Binding-site contacts:
Ligand atom C2 contacts residue ASN21 of chain 47.E at 2.5 Å.
Ligand atom O6 contacts residue ASN21 of chain 47.E at 4.3 Å.
Ligand atom O7 contacts residue ASN21 of chain 47.E at 4.0 Å.
Ligand atom C3 contacts residue ASN21 of chain 47.E at 3.7 Å.
Ligand atom O5 contacts residue ASN21 of chain 47.E at 2.5 Å (h-bond).
Ligand atom C5 contacts residue ASN21 of chain 47.E at 3.3 Å.
Ligand atom C6 contacts residue ASN21 of chain 47.E at 3.3 Å.
Ligand atom C4 contacts residue ASN21 of chain 47.E at 3.8 Å.
Ligand atom N2 contacts residue ASN21 of chain 47.E at 3.3 Å (h-bond).
Ligand atom C1 contacts residue ASN21 of chain 47.E at 1.4 Å.
Ligand atom C7 contacts residue ASN21 of chain 47.E at 4.0 Å.

Sequence of chain 47.E:
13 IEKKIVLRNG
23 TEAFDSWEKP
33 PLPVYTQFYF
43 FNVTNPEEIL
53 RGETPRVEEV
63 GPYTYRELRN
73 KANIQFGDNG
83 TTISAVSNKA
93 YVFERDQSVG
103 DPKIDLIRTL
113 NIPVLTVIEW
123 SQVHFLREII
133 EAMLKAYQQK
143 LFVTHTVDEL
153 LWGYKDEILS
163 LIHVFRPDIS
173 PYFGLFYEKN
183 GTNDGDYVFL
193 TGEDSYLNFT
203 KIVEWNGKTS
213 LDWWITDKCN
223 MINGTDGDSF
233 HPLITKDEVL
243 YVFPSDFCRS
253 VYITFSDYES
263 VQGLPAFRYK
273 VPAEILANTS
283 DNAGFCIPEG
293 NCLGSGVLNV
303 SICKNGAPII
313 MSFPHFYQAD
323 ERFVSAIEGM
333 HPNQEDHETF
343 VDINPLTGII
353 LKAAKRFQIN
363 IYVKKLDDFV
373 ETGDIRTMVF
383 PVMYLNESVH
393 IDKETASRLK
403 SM

A small-molecule ligand and the protein it binds are described below.
Small molecule (SMILES): CC(=O)N[C@@H]1[C@@H](O)[C@H](O)[C@@H](CO)O[C@H]1O